Binding-site contacts:
Ligand atom C9 contacts residue SER25 of chain 1.A at 3.7 Å.
Ligand atom O1 contacts residue ARG10 of chain 1.A at 3.8 Å.
Ligand atom C contacts residue TYR8 of chain 1.A at 3.7 Å (hydrophobic).
Ligand atom C2 contacts residue LYS44 of chain 1.A at 2.7 Å.
Ligand atom C9 contacts residue ARG10 of chain 1.A at 3.6 Å.
Ligand atom C3 contacts residue TRP70 of chain 1.A at 3.9 Å (hydrophobic).
Ligand atom O1 contacts residue ARG95 of chain 1.A at 2.9 Å (salt-bridge).
Ligand atom C1 contacts residue LYS44 of chain 1.A at 1.4 Å.
Ligand atom N contacts residue LYS44 of chain 1.A at 3.8 Å.
Ligand atom O1 contacts residue ILE97 of chain 1.A at 3.7 Å.
Ligand atom N contacts residue TYR8 of chain 1.A at 3.5 Å.
Ligand atom C4 contacts residue TYR8 of chain 1.A at 3.6 Å (hydrophobic).
Ligand atom N2 contacts residue TYR8 of chain 1.A at 3.6 Å.
Ligand atom C10 contacts residue TYR8 of chain 1.A at 3.5 Å (hydrophobic).
Ligand atom C7 contacts residue TYR96 of chain 1.B at 3.8 Å (hydrophobic).
Ligand atom C1 contacts residue HIS59 of chain 1.A at 3.8 Å.
Ligand atom N2 contacts residue TRP70 of chain 1.A at 3.8 Å.
Ligand atom C9 contacts residue TYR8 of chain 1.A at 3.4 Å (hydrophobic).
Ligand atom N2 contacts residue ARG10 of chain 1.A at 3.9 Å.
Ligand atom O3 contacts residue LEU67 of chain 1.A at 3.6 Å.
Ligand atom N3 contacts residue SER25 of chain 1.A at 2.8 Å (h-bond).
Ligand atom O2 contacts residue SER25 of chain 1.A at 3.7 Å.
Ligand atom C2 contacts residue TYR8 of chain 1.A at 3.7 Å (hydrophobic).
Ligand atom C5 contacts residue TRP157 of chain 1.A at 3.6 Å (hydrophobic).
Ligand atom C5 contacts residue TYR8 of chain 1.A at 3.8 Å (hydrophobic).
Ligand atom C3 contacts residue TYR8 of chain 1.A at 3.4 Å (hydrophobic).
Ligand atom C10 contacts residue SER25 of chain 1.A at 3.6 Å.
Ligand atom C1 contacts residue TYR63 of chain 1.A at 3.7 Å (hydrophobic).
Ligand atom C6 contacts residue TYR96 of chain 1.B at 3.9 Å (hydrophobic).
Ligand atom C contacts residue HIS59 of chain 1.A at 3.7 Å.
Ligand atom O3 contacts residue SER25 of chain 1.A at 3.4 Å (h-bond).
Ligand atom C4 contacts residue TRP70 of chain 1.A at 3.7 Å (hydrophobic).
Ligand atom C8 contacts residue ARG10 of chain 1.A at 3.6 Å.
Ligand atom O2 contacts residue TYR8 of chain 1.A at 3.6 Å.
Ligand atom C contacts residue LYS44 of chain 1.A at 2.5 Å.
Ligand atom C contacts residue TYR63 of chain 1.A at 3.6 Å (hydrophobic).
Ligand atom O2 contacts residue ARG10 of chain 1.A at 2.6 Å (salt-bridge).
Ligand atom C8 contacts residue ARG95 of chain 1.A at 3.4 Å.
Ligand atom N1 contacts residue TYR8 of chain 1.A at 3.7 Å.
Ligand atom N3 contacts residue TYR8 of chain 1.A at 3.8 Å.

This small molecule binds to this protein.
Small molecule (SMILES): CC(=O)/C=N/c1c(NCCCCO)[nH]c(=O)[nH]c1=O

Sequence of chain 1.B:
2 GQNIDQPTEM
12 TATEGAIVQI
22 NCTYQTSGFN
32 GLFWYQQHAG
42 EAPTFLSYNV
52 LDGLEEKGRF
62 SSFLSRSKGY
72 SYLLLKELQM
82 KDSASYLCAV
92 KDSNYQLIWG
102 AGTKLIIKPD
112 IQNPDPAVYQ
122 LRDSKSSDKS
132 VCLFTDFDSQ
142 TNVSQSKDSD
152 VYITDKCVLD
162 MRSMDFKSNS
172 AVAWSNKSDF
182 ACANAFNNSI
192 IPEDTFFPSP

Sequence of chain 1.A:
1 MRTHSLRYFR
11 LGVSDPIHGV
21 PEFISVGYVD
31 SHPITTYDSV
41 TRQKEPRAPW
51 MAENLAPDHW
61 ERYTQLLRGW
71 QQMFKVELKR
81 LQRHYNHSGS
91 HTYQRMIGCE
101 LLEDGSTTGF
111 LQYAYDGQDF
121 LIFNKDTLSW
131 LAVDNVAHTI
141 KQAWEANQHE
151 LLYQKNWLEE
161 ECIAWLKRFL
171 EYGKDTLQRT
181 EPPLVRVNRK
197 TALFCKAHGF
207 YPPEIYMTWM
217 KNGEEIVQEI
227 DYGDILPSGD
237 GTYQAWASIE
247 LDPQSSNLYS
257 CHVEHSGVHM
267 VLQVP